The protein below binds the small molecule below.
Small molecule (SMILES): Nc1ncnc2c1nc(N)n2[C@@H]1O[C@H](CO)[C@@H](O)[C@H]1O

Binding-site contacts:
Ligand atom C8 contacts residue GLU283 of chain 1.A at 3.5 Å.
Ligand atom C13 contacts residue GLY217 of chain 1.A at 3.7 Å.
Ligand atom C11 contacts residue ARG357 of chain 1.A at 3.8 Å.
Ligand atom N6 contacts residue GLY354 of chain 1.A at 3.7 Å.
Ligand atom C2 contacts residue GLY354 of chain 1.A at 3.4 Å.
Ligand atom N9 contacts residue ARG287 of chain 1.A at 3.3 Å (salt-bridge).
Ligand atom C12 contacts residue ILE358 of chain 1.A at 3.6 Å (hydrophobic).
Ligand atom O15 contacts residue GLU283 of chain 1.A at 2.6 Å (salt-bridge).
Ligand atom O20 contacts residue ASP381 of chain 1.A at 2.6 Å (salt-bridge).
Ligand atom O19 contacts residue GLY245 of chain 1.A at 3.3 Å.
Ligand atom N10 contacts residue ARG357 of chain 1.A at 3.7 Å.
Ligand atom N6 contacts residue LYS286 of chain 1.A at 3.8 Å.
Ligand atom N17 contacts residue ARG357 of chain 1.A at 3.5 Å.
Ligand atom N1 contacts residue GLY354 of chain 1.A at 3.4 Å.
Ligand atom C4 contacts residue ARG287 of chain 1.A at 3.7 Å.
Ligand atom N16 contacts residue SER290 of chain 1.A at 2.7 Å (h-bond).
Ligand atom N16 contacts residue ARG287 of chain 1.A at 3.7 Å.
Ligand atom C18 contacts residue GLY217 of chain 1.A at 3.7 Å.
Ligand atom O19 contacts residue GLY217 of chain 1.A at 3.5 Å.
Ligand atom O19 contacts residue LYS286 of chain 1.A at 3.4 Å (salt-bridge).
Ligand atom C18 contacts residue ASP381 of chain 1.A at 3.4 Å.
Ligand atom C12 contacts residue SER290 of chain 1.A at 3.4 Å.
Ligand atom N9 contacts residue ARG357 of chain 1.A at 3.0 Å (salt-bridge).
Ligand atom C4 contacts residue GLY354 of chain 1.A at 3.5 Å.
Ligand atom N17 contacts residue SER290 of chain 1.A at 3.8 Å.
Ligand atom C4 contacts residue ARG357 of chain 1.A at 3.7 Å.
Ligand atom C5 contacts residue GLY354 of chain 1.A at 3.6 Å.
Ligand atom O7 contacts residue GLY354 of chain 1.A at 3.4 Å.
Ligand atom O15 contacts residue LYS286 of chain 1.A at 2.8 Å (salt-bridge).
Ligand atom C13 contacts residue SER355 of chain 1.A at 3.8 Å.
Ligand atom C5 contacts residue ARG287 of chain 1.A at 3.6 Å.
Ligand atom C3 contacts residue SER355 of chain 1.A at 3.8 Å.
Ligand atom N10 contacts residue ARG287 of chain 1.A at 3.4 Å (salt-bridge).
Ligand atom N10 contacts residue ASP381 of chain 1.A at 3.3 Å (salt-bridge).
Ligand atom C8 contacts residue LYS286 of chain 1.A at 3.8 Å.
Ligand atom N17 contacts residue ARG287 of chain 1.A at 3.5 Å.
Ligand atom N10 contacts residue GLY354 of chain 1.A at 3.5 Å.
Ligand atom O7 contacts residue SER355 of chain 1.A at 3.2 Å (h-bond).
Ligand atom C11 contacts residue ARG287 of chain 1.A at 3.7 Å.
Ligand atom C11 contacts residue SER290 of chain 1.A at 3.7 Å.

Sequence of chain 1.A:
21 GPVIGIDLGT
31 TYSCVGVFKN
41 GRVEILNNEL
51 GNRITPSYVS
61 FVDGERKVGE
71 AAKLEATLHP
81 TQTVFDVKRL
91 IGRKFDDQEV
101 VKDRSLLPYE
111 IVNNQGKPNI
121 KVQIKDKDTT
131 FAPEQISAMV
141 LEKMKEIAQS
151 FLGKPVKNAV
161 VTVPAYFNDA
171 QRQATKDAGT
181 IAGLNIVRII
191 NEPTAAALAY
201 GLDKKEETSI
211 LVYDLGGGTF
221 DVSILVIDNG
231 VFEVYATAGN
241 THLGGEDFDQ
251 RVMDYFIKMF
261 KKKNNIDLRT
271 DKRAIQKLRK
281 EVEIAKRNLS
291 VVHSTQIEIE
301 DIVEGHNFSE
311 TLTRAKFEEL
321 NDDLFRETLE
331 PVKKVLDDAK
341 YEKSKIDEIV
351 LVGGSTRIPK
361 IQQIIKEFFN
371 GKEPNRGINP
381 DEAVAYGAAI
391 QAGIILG